A protein and the small-molecule ligand that binds it are described below.
Small molecule (SMILES): CC(=O)N[C@H]1[C@H](O[C@H]2[C@H](O)[C@@H](NC(C)=O)CO[C@@H]2CO)O[C@H](CO)[C@@H](O)[C@@H]1O

Binding-site contacts:
Ligand atom O5 contacts residue ASN714 of chain 1.J at 2.4 Å (h-bond).
Ligand atom O7 contacts residue GLN1068 of chain 1.J at 3.4 Å (h-bond).
Ligand atom C5 contacts residue ASN714 of chain 1.J at 3.7 Å.
Ligand atom O7 contacts residue ASN714 of chain 1.J at 3.8 Å.
Ligand atom O5 contacts residue GLN1068 of chain 1.J at 4.1 Å.
Ligand atom C7 contacts residue ASN714 of chain 1.J at 3.5 Å.
Ligand atom C3 contacts residue ASN714 of chain 1.J at 3.8 Å.
Ligand atom C2 contacts residue GLN1068 of chain 1.J at 4.5 Å.
Ligand atom C1 contacts residue ASN714 of chain 1.J at 1.4 Å.
Ligand atom C1 contacts residue GLN1068 of chain 1.J at 4.2 Å.
Ligand atom C7 contacts residue GLN1068 of chain 1.J at 4.2 Å.
Ligand atom C4 contacts residue ASN714 of chain 1.J at 4.2 Å.
Ligand atom N2 contacts residue ASN714 of chain 1.J at 2.9 Å (h-bond).
Ligand atom C2 contacts residue ASN714 of chain 1.J at 2.5 Å.
Ligand atom C8 contacts residue LEU919 of chain 1.J at 3.8 Å (hydrophobic).

Sequence of chain 1.J:
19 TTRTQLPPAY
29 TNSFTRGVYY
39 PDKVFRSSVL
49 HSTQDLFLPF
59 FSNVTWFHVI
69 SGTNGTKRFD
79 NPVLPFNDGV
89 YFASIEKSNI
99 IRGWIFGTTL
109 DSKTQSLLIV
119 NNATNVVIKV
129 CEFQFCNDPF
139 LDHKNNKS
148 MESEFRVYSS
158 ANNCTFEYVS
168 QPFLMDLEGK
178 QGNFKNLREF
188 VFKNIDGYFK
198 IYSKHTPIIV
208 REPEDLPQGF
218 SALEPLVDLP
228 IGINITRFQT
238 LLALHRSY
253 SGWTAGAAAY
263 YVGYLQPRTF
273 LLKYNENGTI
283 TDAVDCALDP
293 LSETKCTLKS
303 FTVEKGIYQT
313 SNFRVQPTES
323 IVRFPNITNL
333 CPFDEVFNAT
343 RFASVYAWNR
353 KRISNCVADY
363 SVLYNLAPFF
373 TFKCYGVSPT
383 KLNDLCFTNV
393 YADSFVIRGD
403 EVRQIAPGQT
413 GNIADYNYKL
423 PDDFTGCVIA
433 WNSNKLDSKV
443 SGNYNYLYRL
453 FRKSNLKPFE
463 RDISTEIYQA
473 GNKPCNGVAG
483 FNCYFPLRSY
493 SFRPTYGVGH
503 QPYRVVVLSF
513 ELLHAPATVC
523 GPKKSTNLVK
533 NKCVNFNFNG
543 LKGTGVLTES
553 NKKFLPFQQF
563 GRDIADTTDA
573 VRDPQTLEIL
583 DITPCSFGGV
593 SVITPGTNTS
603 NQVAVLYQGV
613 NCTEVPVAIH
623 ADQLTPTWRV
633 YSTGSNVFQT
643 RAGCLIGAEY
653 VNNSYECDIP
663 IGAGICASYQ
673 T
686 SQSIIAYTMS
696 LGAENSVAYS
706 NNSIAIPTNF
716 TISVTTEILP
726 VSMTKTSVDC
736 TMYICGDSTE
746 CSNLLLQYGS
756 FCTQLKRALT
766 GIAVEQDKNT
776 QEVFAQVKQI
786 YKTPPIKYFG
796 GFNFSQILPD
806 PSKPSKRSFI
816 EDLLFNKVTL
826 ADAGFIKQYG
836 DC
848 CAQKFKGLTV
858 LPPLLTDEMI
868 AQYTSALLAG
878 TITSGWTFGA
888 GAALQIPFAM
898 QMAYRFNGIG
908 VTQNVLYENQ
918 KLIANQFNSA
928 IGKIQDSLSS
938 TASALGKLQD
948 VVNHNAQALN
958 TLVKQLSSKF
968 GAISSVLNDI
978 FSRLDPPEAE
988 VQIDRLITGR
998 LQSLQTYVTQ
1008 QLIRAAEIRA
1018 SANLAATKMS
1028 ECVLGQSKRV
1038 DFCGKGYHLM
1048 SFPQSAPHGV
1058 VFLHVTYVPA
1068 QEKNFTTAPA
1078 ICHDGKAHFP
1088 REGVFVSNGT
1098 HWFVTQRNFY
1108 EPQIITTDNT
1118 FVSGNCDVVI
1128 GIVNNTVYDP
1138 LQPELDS